The small molecule below binds the protein below.
Small molecule (SMILES): C=C(c1ccccc1)[C@]12CC[C@H](O)[C@H]1CC(CCCCCC)=C2c1ccccc1

Sequence of chain 1.A:
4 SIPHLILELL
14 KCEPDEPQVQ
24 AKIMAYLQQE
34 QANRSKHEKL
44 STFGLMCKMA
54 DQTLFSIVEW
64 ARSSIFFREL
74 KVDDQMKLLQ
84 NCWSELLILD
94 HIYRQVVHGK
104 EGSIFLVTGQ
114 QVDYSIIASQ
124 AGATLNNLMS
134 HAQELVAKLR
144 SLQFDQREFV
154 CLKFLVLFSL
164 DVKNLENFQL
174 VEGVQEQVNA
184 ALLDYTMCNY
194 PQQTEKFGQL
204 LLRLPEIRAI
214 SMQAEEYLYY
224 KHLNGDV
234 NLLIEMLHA

Binding-site contacts:
Ligand atom C19 contacts residue ILE91 of chain 1.A at 3.6 Å (hydrophobic).
Ligand atom C10 contacts residue ALA53 of chain 1.A at 3.9 Å (hydrophobic).
Ligand atom C21 contacts residue HIS94 of chain 1.A at 3.6 Å.
Ligand atom C11 contacts residue CYS50 of chain 1.A at 3.8 Å (hydrophobic).
Ligand atom C14 contacts residue MET132 of chain 1.A at 4.1 Å (hydrophobic).
Ligand atom C12 contacts residue MET49 of chain 1.A at 3.9 Å (hydrophobic).
Ligand atom C10 contacts residue LEU221 of chain 1.A at 3.9 Å (hydrophobic).
Ligand atom C18 contacts residue ILE91 of chain 1.A at 3.9 Å (hydrophobic).
Ligand atom C28 contacts residue LEU221 of chain 1.A at 3.6 Å (hydrophobic).
Ligand atom C14 contacts residue LEU128 of chain 1.A at 3.8 Å (hydrophobic).
Ligand atom C24 contacts residue LEU90 of chain 1.A at 3.6 Å (hydrophobic).
Ligand atom C28 contacts residue SER87 of chain 1.A at 3.6 Å.
Ligand atom C18 contacts residue LEU131 of chain 1.A at 4.1 Å (hydrophobic).
Ligand atom C23 contacts residue HIS94 of chain 1.A at 4.0 Å.
Ligand atom C27 contacts residue SER87 of chain 1.A at 3.8 Å.
Ligand atom C20 contacts residue ILE91 of chain 1.A at 3.6 Å (hydrophobic).
Ligand atom C08 contacts residue MET49 of chain 1.A at 4.1 Å (hydrophobic).
Ligand atom C25 contacts residue ILE91 of chain 1.A at 4.0 Å (hydrophobic).
Ligand atom C12 contacts residue PHE46 of chain 1.A at 3.5 Å (hydrophobic).
Ligand atom C12 contacts residue LEU221 of chain 1.A at 3.9 Å (hydrophobic).
Ligand atom O03 contacts residue MET52 of chain 1.A at 3.7 Å.
Ligand atom C02 contacts residue MET49 of chain 1.A at 4.0 Å (hydrophobic).
Ligand atom C28 contacts residue ALA217 of chain 1.A at 3.9 Å (hydrophobic).
Ligand atom C19 contacts residue MET132 of chain 1.A at 3.9 Å (hydrophobic).
Ligand atom C05 contacts residue MET132 of chain 1.A at 4.0 Å (hydrophobic).
Ligand atom C28 contacts residue TRP86 of chain 1.A at 3.9 Å (hydrophobic).
Ligand atom C12 contacts residue CYS50 of chain 1.A at 3.8 Å (hydrophobic).
Ligand atom C20 contacts residue ALA135 of chain 1.A at 3.8 Å (hydrophobic).
Ligand atom C11 contacts residue LEU221 of chain 1.A at 3.6 Å (hydrophobic).
Ligand atom C13 contacts residue MET49 of chain 1.A at 3.5 Å (hydrophobic).
Ligand atom C19 contacts residue LEU131 of chain 1.A at 3.7 Å (hydrophobic).
Ligand atom C26 contacts residue LEU90 of chain 1.A at 3.8 Å (hydrophobic).
Ligand atom C28 contacts residue GLU218 of chain 1.A at 4.0 Å.
Ligand atom O03 contacts residue LEU109 of chain 1.A at 3.2 Å.
Ligand atom C02 contacts residue LEU109 of chain 1.A at 3.7 Å (hydrophobic).
Ligand atom O03 contacts residue MET49 of chain 1.A at 2.9 Å (h-bond).
Ligand atom C23 contacts residue LEU90 of chain 1.A at 4.0 Å (hydrophobic).
Ligand atom C21 contacts residue ILE91 of chain 1.A at 3.9 Å (hydrophobic).
Ligand atom C20 contacts residue MET132 of chain 1.A at 4.0 Å (hydrophobic).
Ligand atom C20 contacts residue HIS94 of chain 1.A at 4.0 Å.